Binding-site contacts:
Ligand atom C1 contacts residue MG1 of chain 1.J at 2.7 Å.
Ligand atom C2 contacts residue MG1 of chain 1.J at 2.6 Å.
Ligand atom O2 contacts residue THR279 of chain 1.B at 3.7 Å.
Ligand atom O1 contacts residue GLU223 of chain 1.B at 4.3 Å.
Ligand atom O1 contacts residue ALA244 of chain 1.B at 3.0 Å.
Ligand atom O1 contacts residue ARG245 of chain 1.B at 3.2 Å (salt-bridge).
Ligand atom C2 contacts residue THR279 of chain 1.B at 3.9 Å.
Ligand atom O2 contacts residue GLU223 of chain 1.B at 4.3 Å.
Ligand atom O4 contacts residue MG1 of chain 1.J at 2.4 Å.
Ligand atom O2 contacts residue MET242 of chain 1.B at 4.2 Å.
Ligand atom C1 contacts residue ASP247 of chain 1.B at 3.6 Å.
Ligand atom O2 contacts residue MG1 of chain 1.J at 3.6 Å.
Ligand atom C1 contacts residue THR279 of chain 1.B at 3.7 Å.
Ligand atom O3 contacts residue MG1 of chain 1.J at 2.2 Å.
Ligand atom C2 contacts residue ASP247 of chain 1.B at 4.1 Å.
Ligand atom O4 contacts residue LYS221 of chain 1.B at 3.3 Å (salt-bridge).
Ligand atom O4 contacts residue GLU223 of chain 1.B at 4.1 Å.
Ligand atom O4 contacts residue ASP247 of chain 1.B at 3.9 Å.
Ligand atom C1 contacts residue ALA244 of chain 1.B at 3.7 Å (hydrophobic).
Ligand atom C1 contacts residue ARG245 of chain 1.B at 4.3 Å.
Ligand atom O2 contacts residue LYS221 of chain 1.B at 3.4 Å.
Ligand atom O3 contacts residue GLY246 of chain 1.B at 3.6 Å.
Ligand atom C2 contacts residue GLU223 of chain 1.B at 3.8 Å.
Ligand atom O1 contacts residue THR279 of chain 1.B at 2.9 Å (h-bond).
Ligand atom O1 contacts residue MG1 of chain 1.J at 3.9 Å.
Ligand atom C2 contacts residue LYS221 of chain 1.B at 3.6 Å.
Ligand atom O3 contacts residue ASP247 of chain 1.B at 2.5 Å (salt-bridge).
Ligand atom O3 contacts residue GLU223 of chain 1.B at 3.0 Å (salt-bridge).
Ligand atom O2 contacts residue ALA244 of chain 1.B at 3.5 Å.
Ligand atom C1 contacts residue GLY246 of chain 1.B at 3.7 Å.
Ligand atom O1 contacts residue ASP247 of chain 1.B at 3.7 Å.
Ligand atom C2 contacts residue ALA244 of chain 1.B at 4.0 Å (hydrophobic).
Ligand atom C1 contacts residue GLU223 of chain 1.B at 3.5 Å.
Ligand atom O3 contacts residue ALA244 of chain 1.B at 3.9 Å.
Ligand atom O1 contacts residue GLY246 of chain 1.B at 2.7 Å (h-bond).

Sequence of chain 1.B:
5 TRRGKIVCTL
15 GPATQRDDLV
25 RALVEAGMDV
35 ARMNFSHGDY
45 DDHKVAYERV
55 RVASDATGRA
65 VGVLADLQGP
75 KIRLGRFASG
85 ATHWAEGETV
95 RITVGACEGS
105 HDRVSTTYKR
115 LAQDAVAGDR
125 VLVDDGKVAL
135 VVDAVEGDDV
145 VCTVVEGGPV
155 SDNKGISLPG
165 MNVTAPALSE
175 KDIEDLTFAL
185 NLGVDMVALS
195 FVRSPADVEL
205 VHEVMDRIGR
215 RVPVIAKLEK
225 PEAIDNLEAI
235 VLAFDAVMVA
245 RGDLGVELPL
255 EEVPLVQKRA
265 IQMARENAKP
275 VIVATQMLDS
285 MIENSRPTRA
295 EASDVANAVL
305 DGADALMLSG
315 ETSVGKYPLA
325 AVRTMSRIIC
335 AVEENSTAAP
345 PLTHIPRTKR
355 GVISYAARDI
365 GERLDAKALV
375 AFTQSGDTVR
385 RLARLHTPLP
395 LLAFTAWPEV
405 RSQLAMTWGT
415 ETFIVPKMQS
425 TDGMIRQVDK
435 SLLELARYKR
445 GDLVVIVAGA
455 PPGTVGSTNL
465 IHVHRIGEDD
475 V

This protein binds this small molecule.
Small molecule (SMILES): O=C([O-])C(=O)[O-]